Binding-site contacts:
Ligand atom C5 contacts residue ASN1134 of chain 1.B at 3.6 Å.
Ligand atom C1 contacts residue ASN1134 of chain 1.B at 1.4 Å.
Ligand atom C7 contacts residue ASN1134 of chain 1.B at 3.2 Å.
Ligand atom O7 contacts residue ASN1134 of chain 1.B at 3.1 Å (h-bond).
Ligand atom C8 contacts residue ILE1132 of chain 1.B at 4.2 Å (hydrophobic).
Ligand atom C4 contacts residue ASN1134 of chain 1.B at 4.2 Å.
Ligand atom O5 contacts residue ASN1134 of chain 1.B at 2.4 Å (h-bond).
Ligand atom C2 contacts residue ASN1134 of chain 1.B at 2.4 Å.
Ligand atom N2 contacts residue ASN1134 of chain 1.B at 2.9 Å (h-bond).
Ligand atom C3 contacts residue ASN1134 of chain 1.B at 3.8 Å.
Ligand atom C8 contacts residue ASN1134 of chain 1.B at 4.3 Å.

Sequence of chain 1.B:
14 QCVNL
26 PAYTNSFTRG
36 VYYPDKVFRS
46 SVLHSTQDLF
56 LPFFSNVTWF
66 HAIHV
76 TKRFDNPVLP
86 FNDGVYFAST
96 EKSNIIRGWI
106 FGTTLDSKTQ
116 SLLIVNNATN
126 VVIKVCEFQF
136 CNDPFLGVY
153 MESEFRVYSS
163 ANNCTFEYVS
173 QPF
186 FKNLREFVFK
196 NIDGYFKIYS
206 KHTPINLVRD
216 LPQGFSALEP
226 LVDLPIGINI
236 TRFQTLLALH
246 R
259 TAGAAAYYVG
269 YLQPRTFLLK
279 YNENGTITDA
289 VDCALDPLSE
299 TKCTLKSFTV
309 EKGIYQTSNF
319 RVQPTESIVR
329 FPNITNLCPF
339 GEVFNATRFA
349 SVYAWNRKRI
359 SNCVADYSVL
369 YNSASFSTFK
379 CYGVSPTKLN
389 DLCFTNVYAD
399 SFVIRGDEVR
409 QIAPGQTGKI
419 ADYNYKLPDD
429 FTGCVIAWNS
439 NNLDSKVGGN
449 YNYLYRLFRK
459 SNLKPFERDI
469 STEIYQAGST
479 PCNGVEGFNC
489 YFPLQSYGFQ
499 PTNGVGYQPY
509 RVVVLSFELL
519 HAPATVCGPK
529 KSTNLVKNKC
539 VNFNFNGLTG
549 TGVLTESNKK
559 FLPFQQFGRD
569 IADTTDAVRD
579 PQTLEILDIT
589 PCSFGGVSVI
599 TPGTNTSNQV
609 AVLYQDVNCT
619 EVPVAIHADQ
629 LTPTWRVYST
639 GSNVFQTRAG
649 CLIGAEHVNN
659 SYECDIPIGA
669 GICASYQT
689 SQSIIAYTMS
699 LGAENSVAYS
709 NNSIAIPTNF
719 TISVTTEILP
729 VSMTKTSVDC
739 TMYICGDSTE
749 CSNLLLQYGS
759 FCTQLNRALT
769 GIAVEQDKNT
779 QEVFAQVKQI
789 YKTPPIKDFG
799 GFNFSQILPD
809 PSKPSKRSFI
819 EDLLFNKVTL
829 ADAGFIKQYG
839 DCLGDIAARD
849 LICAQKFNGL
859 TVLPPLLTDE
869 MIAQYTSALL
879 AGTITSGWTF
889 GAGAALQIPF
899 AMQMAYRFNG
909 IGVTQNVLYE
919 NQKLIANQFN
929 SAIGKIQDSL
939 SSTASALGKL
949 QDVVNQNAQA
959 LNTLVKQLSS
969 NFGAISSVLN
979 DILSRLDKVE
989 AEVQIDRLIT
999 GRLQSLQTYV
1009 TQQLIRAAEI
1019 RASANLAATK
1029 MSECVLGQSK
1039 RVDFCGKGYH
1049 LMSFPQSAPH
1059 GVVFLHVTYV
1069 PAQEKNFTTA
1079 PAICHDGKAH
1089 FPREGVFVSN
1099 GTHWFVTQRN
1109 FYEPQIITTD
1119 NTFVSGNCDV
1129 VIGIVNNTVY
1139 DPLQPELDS

A small-molecule ligand and the protein it binds are described below.
Small molecule (SMILES): CC(=O)N[C@H]1[C@H](O[C@H]2[C@H](O)[C@@H](NC(C)=O)CO[C@@H]2CO)O[C@H](CO)[C@@H](O)[C@@H]1O